Sequence of chain 49.C:
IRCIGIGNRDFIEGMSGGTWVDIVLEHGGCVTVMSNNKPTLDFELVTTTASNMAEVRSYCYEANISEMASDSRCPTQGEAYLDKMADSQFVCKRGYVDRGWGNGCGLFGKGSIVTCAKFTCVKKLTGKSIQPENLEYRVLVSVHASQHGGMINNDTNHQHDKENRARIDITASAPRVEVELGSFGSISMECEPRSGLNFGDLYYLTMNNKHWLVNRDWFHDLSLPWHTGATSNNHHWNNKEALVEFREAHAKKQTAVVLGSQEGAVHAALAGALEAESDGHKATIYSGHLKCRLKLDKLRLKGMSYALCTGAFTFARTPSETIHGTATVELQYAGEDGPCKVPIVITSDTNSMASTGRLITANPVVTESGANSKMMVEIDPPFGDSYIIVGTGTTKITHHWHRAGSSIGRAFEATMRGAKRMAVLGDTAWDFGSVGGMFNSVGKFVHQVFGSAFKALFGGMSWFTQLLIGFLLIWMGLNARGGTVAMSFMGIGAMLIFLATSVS

This protein binds this small molecule.
Small molecule (SMILES): CC(=O)N[C@H]1[C@H](O[C@H]2[C@H](O)[C@@H](NC(C)=O)CO[C@@H]2CO[C@@H]2O[C@@H](C)[C@@H](O)[C@@H](O)[C@@H]2O)O[C@H](CO)[C@@H](O)[C@@H]1O

Binding-site contacts:
Ligand atom C8 contacts residue ASN157 of chain 49.C at 3.3 Å.
Ligand atom N2 contacts residue GLY150 of chain 49.C at 3.5 Å (h-bond).
Ligand atom N2 contacts residue ASN154 of chain 49.C at 2.9 Å (h-bond).
Ligand atom C6 contacts residue ASP161 of chain 49.C at 3.7 Å.
Ligand atom C8 contacts residue GLY150 of chain 49.C at 3.7 Å.
Ligand atom C3 contacts residue MET151 of chain 49.C at 4.1 Å (hydrophobic).
Ligand atom C5 contacts residue THR156 of chain 49.C at 3.8 Å.
Ligand atom C2 contacts residue MET151 of chain 49.C at 4.3 Å (hydrophobic).
Ligand atom O5 contacts residue ASN154 of chain 49.C at 2.3 Å (h-bond).
Ligand atom C1 contacts residue GLY150 of chain 49.C at 4.0 Å.
Ligand atom C6 contacts residue ASN157 of chain 49.C at 3.7 Å.
Ligand atom C5 contacts residue MET151 of chain 49.C at 3.8 Å (hydrophobic).
Ligand atom C6 contacts residue THR156 of chain 49.C at 3.8 Å.
Ligand atom O5 contacts residue ASN157 of chain 49.C at 4.2 Å.
Ligand atom C8 contacts residue THR156 of chain 49.C at 4.2 Å.
Ligand atom C2 contacts residue ASN154 of chain 49.C at 2.4 Å.
Ligand atom O7 contacts residue HIS148 of chain 49.C at 3.6 Å.
Ligand atom O7 contacts residue GLY150 of chain 49.C at 2.9 Å (h-bond).
Ligand atom C5 contacts residue ASN154 of chain 49.C at 3.6 Å.
Ligand atom O5 contacts residue MET151 of chain 49.C at 3.9 Å.
Ligand atom O5 contacts residue THR156 of chain 49.C at 3.8 Å.
Ligand atom C6 contacts residue THR156 of chain 49.C at 3.9 Å.
Ligand atom C1 contacts residue ASN154 of chain 49.C at 1.4 Å.
Ligand atom C7 contacts residue ASN154 of chain 49.C at 3.7 Å.
Ligand atom O6 contacts residue MET151 of chain 49.C at 4.4 Å.
Ligand atom C1 contacts residue MET151 of chain 49.C at 4.2 Å (hydrophobic).
Ligand atom C4 contacts residue MET151 of chain 49.C at 3.9 Å (hydrophobic).
Ligand atom O7 contacts residue ASN154 of chain 49.C at 4.0 Å.
Ligand atom C2 contacts residue GLY150 of chain 49.C at 3.8 Å.
Ligand atom C1 contacts residue THR156 of chain 49.C at 4.3 Å.
Ligand atom C7 contacts residue GLY150 of chain 49.C at 3.1 Å.
Ligand atom O5 contacts residue THR156 of chain 49.C at 4.1 Å.
Ligand atom C4 contacts residue ASN154 of chain 49.C at 4.2 Å.
Ligand atom C3 contacts residue ASN154 of chain 49.C at 3.8 Å.
Ligand atom C5 contacts residue THR156 of chain 49.C at 4.1 Å.